Sequence of chain 8.A:
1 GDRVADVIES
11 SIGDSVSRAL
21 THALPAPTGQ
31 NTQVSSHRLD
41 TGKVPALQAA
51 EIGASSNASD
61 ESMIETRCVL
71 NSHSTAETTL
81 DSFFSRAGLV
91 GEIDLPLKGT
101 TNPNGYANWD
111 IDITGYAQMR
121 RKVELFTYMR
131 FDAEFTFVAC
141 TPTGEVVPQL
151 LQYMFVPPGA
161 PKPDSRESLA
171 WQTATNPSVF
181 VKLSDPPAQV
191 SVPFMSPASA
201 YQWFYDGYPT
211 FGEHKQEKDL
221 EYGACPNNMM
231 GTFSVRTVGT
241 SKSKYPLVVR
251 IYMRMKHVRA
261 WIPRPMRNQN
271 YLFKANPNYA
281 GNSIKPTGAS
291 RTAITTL

Sequence of chain 9.C:
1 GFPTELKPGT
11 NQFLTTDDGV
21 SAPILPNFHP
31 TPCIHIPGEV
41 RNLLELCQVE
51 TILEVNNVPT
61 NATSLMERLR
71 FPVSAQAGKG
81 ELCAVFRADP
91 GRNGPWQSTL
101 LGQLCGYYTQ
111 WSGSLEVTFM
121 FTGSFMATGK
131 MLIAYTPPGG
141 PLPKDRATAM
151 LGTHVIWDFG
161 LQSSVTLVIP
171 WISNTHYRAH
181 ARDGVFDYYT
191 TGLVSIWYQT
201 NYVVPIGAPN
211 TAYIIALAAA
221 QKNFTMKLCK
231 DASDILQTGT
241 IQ

Sequence of chain 8.C:
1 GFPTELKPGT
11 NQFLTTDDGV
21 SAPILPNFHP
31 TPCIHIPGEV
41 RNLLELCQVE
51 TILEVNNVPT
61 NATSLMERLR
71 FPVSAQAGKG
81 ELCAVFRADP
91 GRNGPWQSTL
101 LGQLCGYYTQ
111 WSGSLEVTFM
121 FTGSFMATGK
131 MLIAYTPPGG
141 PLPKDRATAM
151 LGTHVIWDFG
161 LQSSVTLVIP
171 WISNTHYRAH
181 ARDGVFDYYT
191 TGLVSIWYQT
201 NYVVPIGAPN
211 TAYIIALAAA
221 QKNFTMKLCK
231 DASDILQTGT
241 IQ

Binding-site contacts:
Ligand atom CAH contacts residue ASP112 of chain 8.A at 3.4 Å.
Ligand atom CAS contacts residue ASN228 of chain 8.A at 3.8 Å.
Ligand atom OAW contacts residue MET195 of chain 8.A at 3.2 Å.
Ligand atom CBA contacts residue TRP203 of chain 8.A at 3.5 Å (hydrophobic).
Ligand atom CAK contacts residue PHE135 of chain 8.A at 3.7 Å (hydrophobic).
Ligand atom CAG contacts residue TRP203 of chain 8.A at 3.7 Å (hydrophobic).
Ligand atom CAF contacts residue THR114 of chain 8.A at 3.6 Å.
Ligand atom CAA contacts residue PRO177 of chain 8.A at 3.2 Å (hydrophobic).
Ligand atom NBC contacts residue TRP203 of chain 8.A at 3.8 Å.
Ligand atom CAX contacts residue TRP203 of chain 8.A at 3.5 Å (hydrophobic).
Ligand atom NBD contacts residue TRP203 of chain 8.A at 3.2 Å.
Ligand atom CAA contacts residue TYR153 of chain 8.A at 3.9 Å (hydrophobic).
Ligand atom CAO contacts residue ILE111 of chain 8.A at 3.8 Å (hydrophobic).
Ligand atom CAF contacts residue ASP112 of chain 8.A at 3.6 Å.
Ligand atom CAJ contacts residue ILE24 of chain 8.C at 3.9 Å (hydrophobic).
Ligand atom OAC contacts residue ASP112 of chain 8.A at 3.7 Å.
Ligand atom CAM contacts residue PHE155 of chain 8.A at 3.8 Å (hydrophobic).
Ligand atom CAE contacts residue ASN228 of chain 8.A at 3.4 Å.
Ligand atom CAG contacts residue ASN228 of chain 8.A at 3.2 Å.
Ligand atom CAH contacts residue THR114 of chain 8.A at 3.8 Å.
Ligand atom CAJ contacts residue PHE155 of chain 8.A at 3.7 Å (hydrophobic).
Ligand atom CAN contacts residue ILE111 of chain 8.A at 3.6 Å (hydrophobic).
Ligand atom CAA contacts residue SER178 of chain 8.A at 3.5 Å.
Ligand atom OAC contacts residue ILE113 of chain 8.A at 3.3 Å (h-bond).
Ligand atom CAM contacts residue PRO177 of chain 8.A at 3.7 Å (hydrophobic).
Ligand atom CAR contacts residue TYR201 of chain 8.A at 3.4 Å (hydrophobic).
Ligand atom CAI contacts residue PHE135 of chain 8.A at 3.7 Å (hydrophobic).
Ligand atom NAT contacts residue PHE155 of chain 8.A at 3.9 Å.
Ligand atom CAS contacts residue TYR201 of chain 8.A at 3.6 Å (hydrophobic).
Ligand atom CAS contacts residue TRP203 of chain 8.A at 3.4 Å (hydrophobic).
Ligand atom OAC contacts residue TRP203 of chain 8.A at 3.9 Å.
Ligand atom CAN contacts residue PHE135 of chain 8.A at 3.7 Å (hydrophobic).
Ligand atom CAA contacts residue VAL179 of chain 8.A at 3.4 Å (hydrophobic).
Ligand atom CAG contacts residue GLN202 of chain 8.A at 3.4 Å.
Ligand atom CBA contacts residue ASN228 of chain 8.A at 3.7 Å.
Ligand atom CAD contacts residue PHE137 of chain 8.A at 3.8 Å (hydrophobic).
Ligand atom CAI contacts residue VAL192 of chain 8.A at 3.8 Å (hydrophobic).
Ligand atom NBD contacts residue ASN228 of chain 8.A at 3.9 Å.
Ligand atom CAL contacts residue PHE155 of chain 8.A at 3.7 Å (hydrophobic).
Ligand atom CAE contacts residue GLN202 of chain 8.A at 3.4 Å.

The small molecule below binds the protein below.
Small molecule (SMILES): CCO/N=C/c1ccc(OCC[C@@H](C)CCN2CCN(c3ccncc3)C2=O)cc1